Binding-site contacts:
Ligand atom C09 contacts residue VAL43 of chain 1.A at 4.4 Å (hydrophobic).
Ligand atom C10 contacts residue ASN89 of chain 1.A at 3.2 Å.
Ligand atom C08 contacts residue ILE95 of chain 1.A at 4.2 Å (hydrophobic).
Ligand atom C05 contacts residue ASN89 of chain 1.A at 4.1 Å.
Ligand atom C03 contacts residue TYR46 of chain 1.A at 4.4 Å (hydrophobic).
Ligand atom C07 contacts residue ILE95 of chain 1.A at 4.3 Å (hydrophobic).
Ligand atom C05 contacts residue VAL38 of chain 1.A at 4.2 Å (hydrophobic).
Ligand atom C01 contacts residue PHE34 of chain 1.A at 3.7 Å (hydrophobic).
Ligand atom C01 contacts residue ILE95 of chain 1.A at 4.3 Å (hydrophobic).
Ligand atom CL contacts residue ASN89 of chain 1.A at 4.0 Å.
Ligand atom O04 contacts residue PHE88 of chain 1.A at 4.5 Å.
Ligand atom C09 contacts residue ILE95 of chain 1.A at 3.8 Å (hydrophobic).
Ligand atom O04 contacts residue ILE95 of chain 1.A at 4.0 Å.
Ligand atom C03 contacts residue ILE95 of chain 1.A at 4.0 Å (hydrophobic).
Ligand atom CL contacts residue ILE95 of chain 1.A at 4.5 Å.
Ligand atom N02 contacts residue VAL38 of chain 1.A at 3.6 Å.
Ligand atom C10 contacts residue ILE95 of chain 1.A at 3.5 Å (hydrophobic).
Ligand atom N02 contacts residue ILE95 of chain 1.A at 4.1 Å.
Ligand atom O04 contacts residue TYR46 of chain 1.A at 3.9 Å.
Ligand atom C01 contacts residue PRO33 of chain 1.A at 3.2 Å (hydrophobic).
Ligand atom O04 contacts residue VAL38 of chain 1.A at 4.5 Å.
Ligand atom N06 contacts residue VAL38 of chain 1.A at 3.8 Å.
Ligand atom C03 contacts residue ASN89 of chain 1.A at 3.7 Å.
Ligand atom O04 contacts residue ASN89 of chain 1.A at 2.7 Å (h-bond).
Ligand atom C01 contacts residue VAL38 of chain 1.A at 4.1 Å (hydrophobic).
Ligand atom C07 contacts residue VAL43 of chain 1.A at 4.0 Å (hydrophobic).
Ligand atom N06 contacts residue ILE95 of chain 1.A at 4.1 Å.
Ligand atom CL contacts residue PHE88 of chain 1.A at 4.2 Å.
Ligand atom C03 contacts residue VAL38 of chain 1.A at 3.9 Å (hydrophobic).
Ligand atom C09 contacts residue ASN89 of chain 1.A at 4.0 Å.
Ligand atom C10 contacts residue PHE88 of chain 1.A at 4.1 Å (hydrophobic).
Ligand atom C05 contacts residue ILE95 of chain 1.A at 3.7 Å (hydrophobic).
Ligand atom C08 contacts residue VAL43 of chain 1.A at 4.0 Å (hydrophobic).
Ligand atom N02 contacts residue PRO33 of chain 1.A at 3.4 Å (h-bond).

Sequence of chain 1.A:
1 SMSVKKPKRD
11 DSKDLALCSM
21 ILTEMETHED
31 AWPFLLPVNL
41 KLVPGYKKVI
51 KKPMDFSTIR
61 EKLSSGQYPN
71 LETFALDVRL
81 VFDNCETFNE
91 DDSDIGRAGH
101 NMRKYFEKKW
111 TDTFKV

The protein below binds the small molecule below.
Small molecule (SMILES): CNC(=O)c1cc(Cl)ccn1